Sequence of chain 1.B:
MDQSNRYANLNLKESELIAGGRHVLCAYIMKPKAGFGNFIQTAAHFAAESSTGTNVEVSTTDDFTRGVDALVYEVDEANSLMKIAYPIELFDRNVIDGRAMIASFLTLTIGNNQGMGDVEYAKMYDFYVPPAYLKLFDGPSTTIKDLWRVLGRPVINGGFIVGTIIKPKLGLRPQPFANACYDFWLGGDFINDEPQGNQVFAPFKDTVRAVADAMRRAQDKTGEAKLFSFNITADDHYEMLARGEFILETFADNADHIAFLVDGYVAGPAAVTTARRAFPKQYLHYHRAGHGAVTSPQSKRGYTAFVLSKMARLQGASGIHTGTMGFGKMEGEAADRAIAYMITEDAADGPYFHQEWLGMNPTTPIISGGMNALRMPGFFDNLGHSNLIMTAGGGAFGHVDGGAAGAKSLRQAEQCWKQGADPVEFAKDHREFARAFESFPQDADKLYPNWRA

A protein and the small-molecule ligand that binds it are described below.
Small molecule (SMILES): O=C(O)[C@@](O)(COP(=O)(O)O)[C@H](O)[C@H](O)COP(=O)(O)O

Sequence of chain 1.A:
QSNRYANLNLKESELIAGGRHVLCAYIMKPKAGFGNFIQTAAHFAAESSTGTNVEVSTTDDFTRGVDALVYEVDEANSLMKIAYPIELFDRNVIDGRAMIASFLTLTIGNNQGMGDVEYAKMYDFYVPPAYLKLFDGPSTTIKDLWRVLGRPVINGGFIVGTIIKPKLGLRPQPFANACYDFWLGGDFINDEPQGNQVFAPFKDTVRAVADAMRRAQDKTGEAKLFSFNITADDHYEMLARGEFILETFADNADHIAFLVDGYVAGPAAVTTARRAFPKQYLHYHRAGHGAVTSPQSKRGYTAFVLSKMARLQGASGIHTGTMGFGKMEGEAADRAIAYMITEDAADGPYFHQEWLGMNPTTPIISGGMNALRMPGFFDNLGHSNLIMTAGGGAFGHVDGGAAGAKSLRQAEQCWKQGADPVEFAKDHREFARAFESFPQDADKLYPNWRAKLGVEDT

Binding-site contacts:
Ligand atom O4 contacts residue SER389 of chain 1.A at 3.0 Å (h-bond).
Ligand atom O1P contacts residue LYS350 of chain 1.A at 2.8 Å (salt-bridge).
Ligand atom O7 contacts residue LYS350 of chain 1.A at 2.9 Å (salt-bridge).
Ligand atom C contacts residue ASN132 of chain 1.B at 3.3 Å.
Ligand atom O3P contacts residue LYS187 of chain 1.A at 3.4 Å.
Ligand atom O1P contacts residue GLY391 of chain 1.A at 2.9 Å (h-bond).
Ligand atom O6 contacts residue GLU215 of chain 1.A at 3.2 Å (salt-bridge).
Ligand atom P1 contacts residue THR74 of chain 1.B at 3.4 Å.
Ligand atom O2 contacts residue KCX212 of chain 1.A at 3.0 Å (h-bond).
Ligand atom O6 contacts residue ASP214 of chain 1.A at 3.0 Å (salt-bridge).
Ligand atom C3 contacts residue MG1 of chain 1.D at 3.0 Å.
Ligand atom O6P contacts residue HIS342 of chain 1.A at 2.9 Å (h-bond).
Ligand atom O2 contacts residue MG1 of chain 1.D at 2.2 Å.
Ligand atom O3 contacts residue KCX212 of chain 1.A at 3.0 Å (h-bond).
Ligand atom O1P contacts residue THR74 of chain 1.B at 3.1 Å (h-bond).
Ligand atom O5P contacts residue ARG309 of chain 1.A at 3.0 Å (salt-bridge).
Ligand atom O5 contacts residue MET351 of chain 1.A at 3.5 Å.
Ligand atom O6 contacts residue LYS189 of chain 1.A at 2.7 Å (salt-bridge).
Ligand atom O2 contacts residue LYS187 of chain 1.A at 3.0 Å (salt-bridge).
Ligand atom O6 contacts residue MG1 of chain 1.D at 2.0 Å.
Ligand atom O6 contacts residue ASN132 of chain 1.B at 3.0 Å (h-bond).
Ligand atom C3 contacts residue KCX212 of chain 1.A at 3.1 Å.
Ligand atom O3 contacts residue GLU215 of chain 1.A at 3.0 Å (salt-bridge).
Ligand atom O3 contacts residue ASN132 of chain 1.B at 3.0 Å (h-bond).
Ligand atom O4 contacts residue GLY390 of chain 1.A at 3.0 Å (h-bond).
Ligand atom O3 contacts residue MG1 of chain 1.D at 2.2 Å.
Ligand atom C contacts residue MG1 of chain 1.D at 2.8 Å.
Ligand atom O7 contacts residue GLU69 of chain 1.B at 3.4 Å (salt-bridge).
Ligand atom O6 contacts residue LYS187 of chain 1.A at 3.1 Å (salt-bridge).
Ligand atom O4P contacts residue ARG309 of chain 1.A at 2.9 Å (salt-bridge).
Ligand atom O6P contacts residue SER389 of chain 1.A at 3.1 Å (h-bond).
Ligand atom O3P contacts residue THR74 of chain 1.B at 2.5 Å (h-bond).
Ligand atom O3P contacts residue GLY415 of chain 1.A at 2.8 Å (h-bond).
Ligand atom O3 contacts residue HIS308 of chain 1.A at 2.7 Å (h-bond).
Ligand atom O2P contacts residue GLY414 of chain 1.A at 2.9 Å (h-bond).
Ligand atom C2 contacts residue MG1 of chain 1.D at 2.7 Å.
Ligand atom O2 contacts residue ILE185 of chain 1.A at 3.4 Å.
Ligand atom O1 contacts residue LYS187 of chain 1.A at 3.0 Å (salt-bridge).
Ligand atom O2 contacts residue ASP214 of chain 1.A at 3.3 Å (salt-bridge).
Ligand atom C contacts residue LYS187 of chain 1.A at 3.3 Å.